Sequence of chain 1.A:
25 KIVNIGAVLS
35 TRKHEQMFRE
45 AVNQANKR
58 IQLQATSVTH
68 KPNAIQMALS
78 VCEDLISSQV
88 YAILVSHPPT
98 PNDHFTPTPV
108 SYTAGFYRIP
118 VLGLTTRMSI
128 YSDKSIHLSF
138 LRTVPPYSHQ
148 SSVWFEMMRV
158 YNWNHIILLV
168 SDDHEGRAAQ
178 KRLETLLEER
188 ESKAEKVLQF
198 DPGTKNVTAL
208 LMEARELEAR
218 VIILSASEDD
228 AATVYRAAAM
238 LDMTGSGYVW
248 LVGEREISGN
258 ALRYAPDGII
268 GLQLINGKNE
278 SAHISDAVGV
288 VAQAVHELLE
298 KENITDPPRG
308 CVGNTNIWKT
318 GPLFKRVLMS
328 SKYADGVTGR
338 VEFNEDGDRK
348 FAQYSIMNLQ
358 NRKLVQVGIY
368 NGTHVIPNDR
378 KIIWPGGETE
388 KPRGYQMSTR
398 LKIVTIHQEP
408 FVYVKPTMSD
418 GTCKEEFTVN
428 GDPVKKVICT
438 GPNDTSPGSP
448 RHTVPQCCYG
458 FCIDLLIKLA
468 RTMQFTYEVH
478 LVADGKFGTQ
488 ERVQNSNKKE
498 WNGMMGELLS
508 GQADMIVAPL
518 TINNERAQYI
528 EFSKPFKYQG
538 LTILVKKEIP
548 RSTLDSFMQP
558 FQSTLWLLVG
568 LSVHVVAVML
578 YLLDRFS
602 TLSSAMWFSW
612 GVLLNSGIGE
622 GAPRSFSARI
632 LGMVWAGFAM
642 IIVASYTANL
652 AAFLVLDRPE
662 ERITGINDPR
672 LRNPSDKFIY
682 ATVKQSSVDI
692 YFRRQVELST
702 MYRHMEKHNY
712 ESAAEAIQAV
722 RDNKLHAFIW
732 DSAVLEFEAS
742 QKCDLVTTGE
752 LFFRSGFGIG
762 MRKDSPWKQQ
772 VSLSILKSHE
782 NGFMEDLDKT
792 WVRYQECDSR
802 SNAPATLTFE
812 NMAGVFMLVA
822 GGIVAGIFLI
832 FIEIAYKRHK

This protein binds this small molecule.
Small molecule (SMILES): CC(=O)N[C@@H]1[C@@H](O)[C@H](O)[C@@H](CO)O[C@H]1O

Binding-site contacts:
Ligand atom C3 contacts residue ASN368 of chain 1.A at 3.8 Å.
Ligand atom N2 contacts residue ASN368 of chain 1.A at 2.8 Å (h-bond).
Ligand atom O5 contacts residue ASN368 of chain 1.A at 2.5 Å (h-bond).
Ligand atom C1 contacts residue ASN368 of chain 1.A at 1.4 Å.
Ligand atom C7 contacts residue ASN368 of chain 1.A at 3.2 Å.
Ligand atom C6 contacts residue HIS371 of chain 1.A at 3.8 Å.
Ligand atom O7 contacts residue ASN368 of chain 1.A at 3.4 Å (h-bond).
Ligand atom C1 contacts residue ILE373 of chain 1.A at 4.3 Å (hydrophobic).
Ligand atom O6 contacts residue HIS371 of chain 1.A at 4.1 Å.
Ligand atom C4 contacts residue ASN368 of chain 1.A at 4.3 Å.
Ligand atom C6 contacts residue ILE373 of chain 1.A at 3.9 Å (hydrophobic).
Ligand atom O5 contacts residue HIS371 of chain 1.A at 4.3 Å.
Ligand atom C2 contacts residue ASN368 of chain 1.A at 2.4 Å.
Ligand atom C5 contacts residue HIS371 of chain 1.A at 4.4 Å.
Ligand atom C5 contacts residue ILE373 of chain 1.A at 4.2 Å (hydrophobic).
Ligand atom C5 contacts residue ASN368 of chain 1.A at 3.8 Å.
Ligand atom C8 contacts residue ASN368 of chain 1.A at 4.3 Å.
Ligand atom O5 contacts residue ILE373 of chain 1.A at 3.3 Å.